Binding-site contacts:
Ligand atom O2 contacts residue SER144 of chain 1.E at 2.7 Å (h-bond).
Ligand atom O2 contacts residue SER143 of chain 1.E at 3.1 Å (h-bond).
Ligand atom O1 contacts residue SER144 of chain 1.E at 3.4 Å (h-bond).
Ligand atom O1P contacts residue HIS32 of chain 1.E at 3.4 Å (h-bond).
Ligand atom O3P contacts residue SER142 of chain 1.E at 3.4 Å.
Ligand atom C1 contacts residue SER143 of chain 1.E at 3.9 Å.
Ligand atom C1P contacts residue SER142 of chain 1.E at 4.0 Å.
Ligand atom O1P contacts residue THR24 of chain 1.E at 4.5 Å.
Ligand atom O2 contacts residue SER142 of chain 1.E at 3.2 Å.
Ligand atom O2P contacts residue HIS32 of chain 1.E at 3.6 Å (h-bond).
Ligand atom O3P contacts residue SER143 of chain 1.E at 3.3 Å (h-bond).
Ligand atom O3P contacts residue HIS32 of chain 1.E at 3.4 Å (h-bond).
Ligand atom C1 contacts residue SER142 of chain 1.E at 4.0 Å.
Ligand atom P contacts residue SER142 of chain 1.E at 4.4 Å.
Ligand atom O1 contacts residue SER143 of chain 1.E at 4.3 Å.
Ligand atom O1P contacts residue SER143 of chain 1.E at 3.1 Å (h-bond).
Ligand atom P contacts residue HIS32 of chain 1.E at 3.6 Å.
Ligand atom C1P contacts residue SER143 of chain 1.E at 4.4 Å.
Ligand atom P contacts residue SER143 of chain 1.E at 4.0 Å.
Ligand atom C1 contacts residue SER144 of chain 1.E at 3.7 Å.

This small molecule binds to this protein.
Small molecule (SMILES): O=C(O)CP(=O)(O)O

Sequence of chain 1.E:
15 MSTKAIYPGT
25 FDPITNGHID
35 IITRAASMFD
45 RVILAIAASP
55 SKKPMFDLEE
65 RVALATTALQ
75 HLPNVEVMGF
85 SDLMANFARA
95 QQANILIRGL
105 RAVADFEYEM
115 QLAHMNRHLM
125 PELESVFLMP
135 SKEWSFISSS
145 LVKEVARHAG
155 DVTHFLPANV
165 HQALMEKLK